Binding-site contacts:
Ligand atom C26 contacts residue ALA284 of chain 1.B at 4.0 Å (hydrophobic).
Ligand atom C11 contacts residue GLU287 of chain 1.B at 3.7 Å.
Ligand atom C30 contacts residue VAL348 of chain 1.B at 3.9 Å (hydrophobic).
Ligand atom N4 contacts residue ALA87 of chain 1.B at 4.1 Å.
Ligand atom C3 contacts residue GLY279 of chain 1.B at 3.7 Å.
Ligand atom C19 contacts residue VAL465 of chain 1.B at 3.9 Å (hydrophobic).
Ligand atom C31 contacts residue THR288 of chain 1.B at 3.9 Å.
Ligand atom N4 contacts residue GLY279 of chain 1.B at 3.6 Å.
Ligand atom C3 contacts residue ARG221 of chain 1.B at 3.7 Å.
Ligand atom N29 contacts residue THR288 of chain 1.B at 3.7 Å.
Ligand atom O15 contacts residue ILE187 of chain 1.B at 3.4 Å.
Ligand atom C10 contacts residue LEU191 of chain 1.B at 4.1 Å (hydrophobic).
Ligand atom C28 contacts residue HEM1 of chain 1.G at 2.9 Å.
Ligand atom C21 contacts residue VAL464 of chain 1.B at 3.8 Å (hydrophobic).
Ligand atom C27 contacts residue THR288 of chain 1.B at 4.0 Å.
Ligand atom N4 contacts residue ARG221 of chain 1.B at 3.0 Å (salt-bridge).
Ligand atom C28 contacts residue THR288 of chain 1.B at 3.8 Å.
Ligand atom C21 contacts residue PHE96 of chain 1.B at 3.9 Å (hydrophobic).
Ligand atom C17 contacts residue ILE187 of chain 1.B at 3.9 Å (hydrophobic).
Ligand atom C30 contacts residue THR288 of chain 1.B at 3.7 Å.
Ligand atom C3 contacts residue ASP280 of chain 1.B at 3.5 Å.
Ligand atom C25 contacts residue ALA284 of chain 1.B at 4.0 Å (hydrophobic).
Ligand atom C13 contacts residue ASN184 of chain 1.B at 3.2 Å.
Ligand atom O15 contacts residue TYR183 of chain 1.B at 3.6 Å.
Ligand atom C30 contacts residue HEM1 of chain 1.G at 3.2 Å.
Ligand atom C5 contacts residue ASP280 of chain 1.B at 3.8 Å.
Ligand atom O15 contacts residue ASN184 of chain 1.B at 2.7 Å (h-bond).
Ligand atom C12 contacts residue ILE188 of chain 1.B at 3.9 Å (hydrophobic).
Ligand atom C24 contacts residue ALA95 of chain 1.B at 3.4 Å (hydrophobic).
Ligand atom C11 contacts residue GLY283 of chain 1.B at 4.1 Å.
Ligand atom C32 contacts residue THR288 of chain 1.B at 4.0 Å.
Ligand atom C12 contacts residue ASN184 of chain 1.B at 3.6 Å.
Ligand atom C25 contacts residue ALA95 of chain 1.B at 3.6 Å (hydrophobic).
Ligand atom N29 contacts residue HEM1 of chain 1.G at 2.2 Å.
Ligand atom C22 contacts residue ALA284 of chain 1.B at 3.9 Å (hydrophobic).
Ligand atom C19 contacts residue ALA284 of chain 1.B at 4.1 Å (hydrophobic).
Ligand atom C31 contacts residue VAL348 of chain 1.B at 3.8 Å (hydrophobic).
Ligand atom C8 contacts residue ALA284 of chain 1.B at 4.1 Å (hydrophobic).
Ligand atom C8 contacts residue GLY283 of chain 1.B at 4.0 Å.
Ligand atom N4 contacts residue ASP280 of chain 1.B at 3.4 Å (salt-bridge).

A small-molecule ligand and the protein it binds are described below.
Small molecule (SMILES): C[C@]12CC[C@H](O)CC1=C(C#N)C[C@@H]1[C@@H]2CC[C@]2(C)C(c3cccnc3)=CC[C@@H]12

Sequence of chain 1.B:
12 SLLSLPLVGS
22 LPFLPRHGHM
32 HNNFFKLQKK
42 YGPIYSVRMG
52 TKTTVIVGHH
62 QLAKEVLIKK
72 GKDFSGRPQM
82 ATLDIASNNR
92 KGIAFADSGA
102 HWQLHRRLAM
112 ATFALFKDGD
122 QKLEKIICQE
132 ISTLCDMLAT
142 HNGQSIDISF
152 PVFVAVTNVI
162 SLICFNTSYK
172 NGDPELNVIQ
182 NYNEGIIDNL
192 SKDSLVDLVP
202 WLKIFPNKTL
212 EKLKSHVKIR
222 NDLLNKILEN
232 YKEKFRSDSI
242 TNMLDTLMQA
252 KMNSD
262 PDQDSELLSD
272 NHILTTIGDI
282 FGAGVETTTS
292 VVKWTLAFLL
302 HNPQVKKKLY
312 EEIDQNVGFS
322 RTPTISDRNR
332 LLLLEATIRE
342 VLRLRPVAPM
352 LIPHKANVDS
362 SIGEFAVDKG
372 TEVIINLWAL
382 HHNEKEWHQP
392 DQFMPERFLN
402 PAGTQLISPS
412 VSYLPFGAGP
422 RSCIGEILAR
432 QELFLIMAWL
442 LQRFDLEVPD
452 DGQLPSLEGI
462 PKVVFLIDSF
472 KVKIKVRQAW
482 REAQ